Binding-site contacts:
Ligand atom N2 contacts residue ASN244 of chain 1.A at 2.9 Å (h-bond).
Ligand atom C8 contacts residue LYS165 of chain 1.A at 2.7 Å.
Ligand atom N2 contacts residue LEU240 of chain 1.A at 4.2 Å.
Ligand atom O7 contacts residue ASP239 of chain 1.A at 4.1 Å.
Ligand atom O5 contacts residue ASN244 of chain 1.A at 2.4 Å (h-bond).
Ligand atom C8 contacts residue LEU240 of chain 1.A at 3.5 Å (hydrophobic).
Ligand atom O7 contacts residue ASN244 of chain 1.A at 4.0 Å.
Ligand atom C8 contacts residue ASP239 of chain 1.A at 4.0 Å.
Ligand atom C7 contacts residue ASN244 of chain 1.A at 3.7 Å.
Ligand atom C4 contacts residue ASN244 of chain 1.A at 4.2 Å.
Ligand atom C2 contacts residue ASN244 of chain 1.A at 2.7 Å.
Ligand atom N2 contacts residue LYS165 of chain 1.A at 4.4 Å.
Ligand atom C3 contacts residue ASN244 of chain 1.A at 3.9 Å.
Ligand atom C8 contacts residue ASN244 of chain 1.A at 4.5 Å.
Ligand atom C7 contacts residue LEU240 of chain 1.A at 4.0 Å (hydrophobic).
Ligand atom C5 contacts residue ASN244 of chain 1.A at 3.7 Å.
Ligand atom C7 contacts residue LYS165 of chain 1.A at 3.7 Å.
Ligand atom O7 contacts residue LYS243 of chain 1.A at 4.2 Å.
Ligand atom C1 contacts residue ASN244 of chain 1.A at 1.8 Å.

Sequence of chain 1.A:
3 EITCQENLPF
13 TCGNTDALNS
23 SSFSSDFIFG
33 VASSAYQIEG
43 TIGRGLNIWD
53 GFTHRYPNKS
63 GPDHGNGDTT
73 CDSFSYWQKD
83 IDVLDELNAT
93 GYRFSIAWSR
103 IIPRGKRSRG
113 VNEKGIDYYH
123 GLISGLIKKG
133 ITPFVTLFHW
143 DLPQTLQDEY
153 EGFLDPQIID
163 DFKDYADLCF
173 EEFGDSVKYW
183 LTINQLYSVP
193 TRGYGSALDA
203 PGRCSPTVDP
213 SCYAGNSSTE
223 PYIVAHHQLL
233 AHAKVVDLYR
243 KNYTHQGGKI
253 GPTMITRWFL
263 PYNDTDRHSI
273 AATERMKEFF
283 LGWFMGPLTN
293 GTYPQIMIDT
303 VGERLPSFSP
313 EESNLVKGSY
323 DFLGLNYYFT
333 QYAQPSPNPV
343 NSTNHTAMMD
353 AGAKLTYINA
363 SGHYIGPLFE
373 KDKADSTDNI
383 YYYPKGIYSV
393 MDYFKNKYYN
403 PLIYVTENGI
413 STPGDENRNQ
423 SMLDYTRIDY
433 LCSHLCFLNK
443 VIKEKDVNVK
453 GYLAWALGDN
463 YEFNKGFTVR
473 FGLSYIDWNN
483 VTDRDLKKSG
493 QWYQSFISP

A small-molecule ligand and the protein it binds are described below.
Small molecule (SMILES): CC(=O)N[C@@H]1[C@@H](O)[C@H](O)[C@@H](CO)O[C@H]1O